A protein and the small-molecule ligand that binds it are described below.
Small molecule (SMILES): CC(=O)N[C@@H]1[C@@H](O)[C@H](O)[C@@H](CO)O[C@H]1O

Binding-site contacts:
Ligand atom C4 contacts residue ASN231 of chain 1.C at 4.2 Å.
Ligand atom C1 contacts residue ASN231 of chain 1.C at 1.4 Å.
Ligand atom N2 contacts residue ASN231 of chain 1.C at 2.8 Å (h-bond).
Ligand atom C7 contacts residue ASN231 of chain 1.C at 3.6 Å.
Ligand atom O5 contacts residue ASN231 of chain 1.C at 2.4 Å (h-bond).
Ligand atom O7 contacts residue ASN231 of chain 1.C at 3.9 Å.
Ligand atom C5 contacts residue ASN231 of chain 1.C at 3.7 Å.
Ligand atom C3 contacts residue ASN231 of chain 1.C at 3.8 Å.
Ligand atom C2 contacts residue ASN231 of chain 1.C at 2.4 Å.

Sequence of chain 1.C:
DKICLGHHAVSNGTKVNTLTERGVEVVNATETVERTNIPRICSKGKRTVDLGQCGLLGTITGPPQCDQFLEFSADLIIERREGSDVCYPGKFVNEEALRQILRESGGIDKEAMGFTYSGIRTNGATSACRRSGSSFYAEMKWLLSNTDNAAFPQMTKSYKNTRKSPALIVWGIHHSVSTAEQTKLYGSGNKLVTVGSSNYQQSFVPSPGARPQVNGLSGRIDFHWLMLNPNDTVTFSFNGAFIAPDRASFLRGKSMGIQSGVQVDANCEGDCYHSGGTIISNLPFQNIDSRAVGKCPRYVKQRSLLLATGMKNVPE